Sequence of chain 1.B:
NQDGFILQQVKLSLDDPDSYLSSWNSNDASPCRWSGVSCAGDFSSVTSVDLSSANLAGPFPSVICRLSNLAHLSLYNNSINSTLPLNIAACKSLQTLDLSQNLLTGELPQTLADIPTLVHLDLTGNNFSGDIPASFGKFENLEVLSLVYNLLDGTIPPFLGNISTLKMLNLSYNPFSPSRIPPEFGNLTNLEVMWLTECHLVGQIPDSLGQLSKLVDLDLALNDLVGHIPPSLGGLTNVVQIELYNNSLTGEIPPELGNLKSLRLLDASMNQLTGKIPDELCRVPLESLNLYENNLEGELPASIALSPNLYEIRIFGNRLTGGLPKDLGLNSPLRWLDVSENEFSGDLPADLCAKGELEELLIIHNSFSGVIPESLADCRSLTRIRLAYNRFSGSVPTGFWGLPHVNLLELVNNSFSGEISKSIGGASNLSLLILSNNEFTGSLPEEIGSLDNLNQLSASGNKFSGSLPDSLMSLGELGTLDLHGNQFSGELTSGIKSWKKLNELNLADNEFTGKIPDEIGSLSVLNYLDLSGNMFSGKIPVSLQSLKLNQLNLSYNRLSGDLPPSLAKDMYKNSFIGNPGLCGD

Binding-site contacts:
Ligand atom C2 contacts residue SER560 of chain 1.B at 4.5 Å.
Ligand atom O5 contacts residue ASN558 of chain 1.B at 2.4 Å (h-bond).
Ligand atom C5 contacts residue ASN558 of chain 1.B at 3.7 Å.
Ligand atom C8 contacts residue SER580 of chain 1.B at 3.9 Å.
Ligand atom O6 contacts residue SER560 of chain 1.B at 4.1 Å.
Ligand atom N2 contacts residue ASN579 of chain 1.B at 3.5 Å (h-bond).
Ligand atom C5 contacts residue SER560 of chain 1.B at 3.6 Å.
Ligand atom O5 contacts residue SER560 of chain 1.B at 3.4 Å (h-bond).
Ligand atom O3 contacts residue ASN579 of chain 1.B at 4.4 Å.
Ligand atom O6 contacts residue SER537 of chain 1.B at 4.0 Å.
Ligand atom C3 contacts residue ASN558 of chain 1.B at 3.8 Å.
Ligand atom C7 contacts residue ASN579 of chain 1.B at 4.4 Å.
Ligand atom C8 contacts residue TYR561 of chain 1.B at 3.4 Å (hydrophobic).
Ligand atom C7 contacts residue LEU557 of chain 1.B at 4.5 Å (hydrophobic).
Ligand atom C1 contacts residue ASN558 of chain 1.B at 1.4 Å.
Ligand atom C8 contacts residue ASN579 of chain 1.B at 4.0 Å.
Ligand atom C6 contacts residue SER560 of chain 1.B at 4.5 Å.
Ligand atom C7 contacts residue ASN558 of chain 1.B at 3.2 Å.
Ligand atom N2 contacts residue ASN558 of chain 1.B at 2.9 Å (h-bond).
Ligand atom C1 contacts residue ASN579 of chain 1.B at 4.3 Å.
Ligand atom O7 contacts residue ASN558 of chain 1.B at 3.3 Å (h-bond).
Ligand atom C8 contacts residue ASN558 of chain 1.B at 4.3 Å.
Ligand atom C1 contacts residue SER537 of chain 1.B at 4.5 Å.
Ligand atom C3 contacts residue ASN579 of chain 1.B at 4.2 Å.
Ligand atom C7 contacts residue TYR561 of chain 1.B at 3.4 Å (hydrophobic).
Ligand atom C1 contacts residue SER560 of chain 1.B at 3.2 Å.
Ligand atom C2 contacts residue ASN579 of chain 1.B at 4.2 Å.
Ligand atom O5 contacts residue SER537 of chain 1.B at 4.0 Å.
Ligand atom O6 contacts residue TYR561 of chain 1.B at 4.1 Å.
Ligand atom C4 contacts residue ASN558 of chain 1.B at 4.3 Å.
Ligand atom C8 contacts residue LEU557 of chain 1.B at 3.8 Å (hydrophobic).
Ligand atom O7 contacts residue ILE582 of chain 1.B at 4.2 Å.
Ligand atom C2 contacts residue ASN558 of chain 1.B at 2.5 Å.
Ligand atom O4 contacts residue ILE582 of chain 1.B at 4.2 Å.
Ligand atom O7 contacts residue TYR561 of chain 1.B at 2.6 Å (h-bond).
Ligand atom C3 contacts residue ILE582 of chain 1.B at 4.5 Å (hydrophobic).

This small molecule binds to this protein.
Small molecule (SMILES): CC(=O)N[C@H]1CO[C@H](CO)[C@@H](OC2O[C@H](CO)[C@@H](O)[C@H](O)[C@H]2NC(C)=O)[C@@H]1O